Sequence of chain 1.A:
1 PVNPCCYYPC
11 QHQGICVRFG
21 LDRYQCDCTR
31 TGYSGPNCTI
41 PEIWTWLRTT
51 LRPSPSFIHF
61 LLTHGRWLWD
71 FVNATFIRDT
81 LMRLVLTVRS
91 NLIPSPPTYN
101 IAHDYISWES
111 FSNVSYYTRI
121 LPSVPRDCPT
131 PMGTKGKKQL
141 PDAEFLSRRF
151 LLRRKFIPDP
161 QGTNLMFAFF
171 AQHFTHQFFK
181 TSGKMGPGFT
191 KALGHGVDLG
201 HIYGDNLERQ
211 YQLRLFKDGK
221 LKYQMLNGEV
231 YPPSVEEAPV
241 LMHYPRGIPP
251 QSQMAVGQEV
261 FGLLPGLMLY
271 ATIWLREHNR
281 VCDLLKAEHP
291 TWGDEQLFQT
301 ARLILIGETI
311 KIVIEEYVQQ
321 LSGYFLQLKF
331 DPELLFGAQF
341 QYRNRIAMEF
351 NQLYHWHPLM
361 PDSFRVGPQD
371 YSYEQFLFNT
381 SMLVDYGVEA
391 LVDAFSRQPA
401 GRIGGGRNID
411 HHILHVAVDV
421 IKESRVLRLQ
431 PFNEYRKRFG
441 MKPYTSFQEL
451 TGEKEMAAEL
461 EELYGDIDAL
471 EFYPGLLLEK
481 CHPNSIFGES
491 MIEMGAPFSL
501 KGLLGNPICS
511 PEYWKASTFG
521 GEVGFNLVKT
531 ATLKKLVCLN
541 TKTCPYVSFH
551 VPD

The protein below binds the small molecule below.
Small molecule (SMILES): CC(=O)N[C@H]1[C@H](O[C@H]2[C@H](O)[C@@H](NC(C)=O)CO[C@@H]2CO)O[C@H](CO)[C@@H](O)[C@@H]1O

Binding-site contacts:
Ligand atom C5 contacts residue ASN379 of chain 1.A at 3.6 Å.
Ligand atom C6 contacts residue TYR386 of chain 1.A at 4.2 Å (hydrophobic).
Ligand atom O5 contacts residue TYR371 of chain 1.A at 4.1 Å.
Ligand atom O5 contacts residue GLN375 of chain 1.A at 4.2 Å.
Ligand atom C2 contacts residue GLN375 of chain 1.A at 4.0 Å.
Ligand atom O5 contacts residue ASN379 of chain 1.A at 2.4 Å (h-bond).
Ligand atom C1 contacts residue SER381 of chain 1.A at 4.1 Å.
Ligand atom C1 contacts residue GLN375 of chain 1.A at 3.7 Å.
Ligand atom C1 contacts residue ASN379 of chain 1.A at 1.5 Å.
Ligand atom O6 contacts residue GLN369 of chain 1.A at 3.7 Å.
Ligand atom C1 contacts residue MET382 of chain 1.A at 4.0 Å (hydrophobic).
Ligand atom N2 contacts residue ASN379 of chain 1.A at 3.0 Å (h-bond).
Ligand atom C6 contacts residue TYR371 of chain 1.A at 3.3 Å (hydrophobic).
Ligand atom C5 contacts residue MET382 of chain 1.A at 4.3 Å (hydrophobic).
Ligand atom C3 contacts residue ASN379 of chain 1.A at 3.9 Å.
Ligand atom O7 contacts residue GLN375 of chain 1.A at 3.4 Å.
Ligand atom O6 contacts residue TYR386 of chain 1.A at 4.1 Å.
Ligand atom N2 contacts residue GLN375 of chain 1.A at 4.3 Å.
Ligand atom O6 contacts residue MET382 of chain 1.A at 3.4 Å.
Ligand atom C6 contacts residue GLN375 of chain 1.A at 4.2 Å.
Ligand atom O5 contacts residue MET382 of chain 1.A at 3.2 Å.
Ligand atom C4 contacts residue TYR371 of chain 1.A at 3.9 Å (hydrophobic).
Ligand atom O7 contacts residue ASN379 of chain 1.A at 3.8 Å.
Ligand atom O6 contacts residue ASP385 of chain 1.A at 2.9 Å (salt-bridge).
Ligand atom O7 contacts residue GLU374 of chain 1.A at 3.9 Å.
Ligand atom C7 contacts residue GLN375 of chain 1.A at 4.2 Å.
Ligand atom C5 contacts residue ASP385 of chain 1.A at 4.1 Å.
Ligand atom C5 contacts residue GLN369 of chain 1.A at 4.1 Å.
Ligand atom C5 contacts residue TYR371 of chain 1.A at 4.3 Å (hydrophobic).
Ligand atom C4 contacts residue GLN369 of chain 1.A at 4.2 Å.
Ligand atom C4 contacts residue ASN379 of chain 1.A at 4.3 Å.
Ligand atom C1 contacts residue TYR371 of chain 1.A at 3.8 Å (hydrophobic).
Ligand atom C6 contacts residue ASP385 of chain 1.A at 3.9 Å.
Ligand atom C8 contacts residue ASP385 of chain 1.A at 3.8 Å.
Ligand atom O4 contacts residue GLN369 of chain 1.A at 3.3 Å (h-bond).
Ligand atom O6 contacts residue TYR371 of chain 1.A at 4.2 Å.
Ligand atom C6 contacts residue MET382 of chain 1.A at 4.1 Å (hydrophobic).
Ligand atom C7 contacts residue ASN379 of chain 1.A at 3.6 Å.
Ligand atom C2 contacts residue ASN379 of chain 1.A at 2.5 Å.
Ligand atom O6 contacts residue GLN375 of chain 1.A at 3.5 Å (h-bond).